The small molecule below binds the protein below.
Small molecule (SMILES): C[C@@H](O)[C@@H](C)O

Binding-site contacts:
Ligand atom O5 contacts residue ASP552 of chain 1.D at 3.5 Å (salt-bridge).
Ligand atom C1 contacts residue GLY553 of chain 1.D at 4.2 Å.
Ligand atom O6 contacts residue TYR511 of chain 1.D at 4.3 Å.
Ligand atom C3 contacts residue SER406 of chain 1.D at 4.3 Å.
Ligand atom C2 contacts residue TYR511 of chain 1.D at 3.8 Å (hydrophobic).
Ligand atom C2 contacts residue ASP552 of chain 1.D at 4.3 Å.
Ligand atom O5 contacts residue GLY553 of chain 1.D at 3.8 Å.
Ligand atom O6 contacts residue LYS300 of chain 1.D at 3.1 Å (salt-bridge).
Ligand atom C4 contacts residue LYS300 of chain 1.D at 4.0 Å.
Ligand atom O5 contacts residue ARG551 of chain 1.D at 3.8 Å.
Ligand atom C4 contacts residue TYR511 of chain 1.D at 4.0 Å (hydrophobic).
Ligand atom C1 contacts residue ASP552 of chain 1.D at 3.9 Å.
Ligand atom C3 contacts residue LYS300 of chain 1.D at 3.8 Å.
Ligand atom C2 contacts residue SER406 of chain 1.D at 3.1 Å.
Ligand atom C1 contacts residue SER406 of chain 1.D at 3.1 Å.
Ligand atom O5 contacts residue SER406 of chain 1.D at 3.9 Å.
Ligand atom C3 contacts residue TYR511 of chain 1.D at 3.8 Å (hydrophobic).
Ligand atom O5 contacts residue TYR511 of chain 1.D at 4.1 Å.

Sequence of chain 1.D:
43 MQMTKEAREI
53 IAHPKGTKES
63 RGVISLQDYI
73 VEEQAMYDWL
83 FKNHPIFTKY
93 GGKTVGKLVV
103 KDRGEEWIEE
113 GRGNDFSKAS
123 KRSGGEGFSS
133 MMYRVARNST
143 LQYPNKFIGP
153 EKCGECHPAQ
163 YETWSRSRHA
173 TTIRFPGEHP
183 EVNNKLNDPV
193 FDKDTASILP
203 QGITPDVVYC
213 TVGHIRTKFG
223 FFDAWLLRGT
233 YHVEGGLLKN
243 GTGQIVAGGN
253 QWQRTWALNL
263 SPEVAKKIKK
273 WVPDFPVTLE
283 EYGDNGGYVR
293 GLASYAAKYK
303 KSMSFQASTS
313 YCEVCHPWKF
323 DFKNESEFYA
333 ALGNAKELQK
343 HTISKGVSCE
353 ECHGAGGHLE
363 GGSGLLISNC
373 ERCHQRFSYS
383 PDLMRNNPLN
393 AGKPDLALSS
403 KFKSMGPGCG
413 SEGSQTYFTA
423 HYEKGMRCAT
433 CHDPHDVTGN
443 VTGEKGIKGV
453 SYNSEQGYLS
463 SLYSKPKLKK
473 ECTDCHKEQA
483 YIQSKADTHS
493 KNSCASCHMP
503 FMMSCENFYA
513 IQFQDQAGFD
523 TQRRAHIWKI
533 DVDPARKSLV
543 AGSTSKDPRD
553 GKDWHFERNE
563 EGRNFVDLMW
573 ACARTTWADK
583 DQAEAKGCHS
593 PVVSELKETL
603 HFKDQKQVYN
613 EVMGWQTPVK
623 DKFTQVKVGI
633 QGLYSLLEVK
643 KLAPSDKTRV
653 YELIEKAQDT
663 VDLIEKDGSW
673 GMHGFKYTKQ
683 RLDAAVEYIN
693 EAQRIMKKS